Binding-site contacts:
Ligand atom O5 contacts residue ASN360 of chain 1.B at 2.4 Å (h-bond).
Ligand atom C5 contacts residue ASN360 of chain 1.B at 3.7 Å.
Ligand atom C3 contacts residue ASN360 of chain 1.B at 3.8 Å.
Ligand atom C8 contacts residue SER305 of chain 1.A at 3.4 Å.
Ligand atom C7 contacts residue ASN360 of chain 1.B at 3.5 Å.
Ligand atom C8 contacts residue TYR358 of chain 1.B at 3.5 Å (hydrophobic).
Ligand atom O6 contacts residue ASN360 of chain 1.B at 4.2 Å.
Ligand atom C2 contacts residue ASN360 of chain 1.B at 2.5 Å.
Ligand atom O7 contacts residue ASN360 of chain 1.B at 3.7 Å.
Ligand atom N2 contacts residue ASN360 of chain 1.B at 2.9 Å (h-bond).
Ligand atom O7 contacts residue TYR358 of chain 1.B at 4.5 Å.
Ligand atom C1 contacts residue ASN360 of chain 1.B at 1.4 Å.
Ligand atom C4 contacts residue ASN360 of chain 1.B at 4.2 Å.

Sequence of chain 1.A:
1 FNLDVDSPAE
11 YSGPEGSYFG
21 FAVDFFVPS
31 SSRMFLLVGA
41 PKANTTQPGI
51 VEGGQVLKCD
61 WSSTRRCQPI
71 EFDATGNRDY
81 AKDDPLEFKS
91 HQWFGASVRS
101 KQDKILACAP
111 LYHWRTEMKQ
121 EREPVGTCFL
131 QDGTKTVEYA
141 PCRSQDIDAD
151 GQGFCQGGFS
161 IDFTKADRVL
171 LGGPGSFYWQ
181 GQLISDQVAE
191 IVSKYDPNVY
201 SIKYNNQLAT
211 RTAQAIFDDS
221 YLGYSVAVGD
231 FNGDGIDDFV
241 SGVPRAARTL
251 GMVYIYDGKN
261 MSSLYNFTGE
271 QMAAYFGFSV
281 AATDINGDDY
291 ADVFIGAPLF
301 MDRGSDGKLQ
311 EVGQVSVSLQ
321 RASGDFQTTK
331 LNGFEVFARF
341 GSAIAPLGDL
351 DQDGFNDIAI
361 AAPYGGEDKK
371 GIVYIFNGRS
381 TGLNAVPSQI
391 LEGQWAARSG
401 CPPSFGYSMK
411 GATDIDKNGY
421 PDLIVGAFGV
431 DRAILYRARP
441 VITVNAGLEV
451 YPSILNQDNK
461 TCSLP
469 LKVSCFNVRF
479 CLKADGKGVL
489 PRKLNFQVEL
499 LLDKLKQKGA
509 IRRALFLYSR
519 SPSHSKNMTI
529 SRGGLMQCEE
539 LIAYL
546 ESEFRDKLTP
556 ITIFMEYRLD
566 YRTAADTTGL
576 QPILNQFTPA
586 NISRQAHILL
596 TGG

Sequence of chain 1.B:
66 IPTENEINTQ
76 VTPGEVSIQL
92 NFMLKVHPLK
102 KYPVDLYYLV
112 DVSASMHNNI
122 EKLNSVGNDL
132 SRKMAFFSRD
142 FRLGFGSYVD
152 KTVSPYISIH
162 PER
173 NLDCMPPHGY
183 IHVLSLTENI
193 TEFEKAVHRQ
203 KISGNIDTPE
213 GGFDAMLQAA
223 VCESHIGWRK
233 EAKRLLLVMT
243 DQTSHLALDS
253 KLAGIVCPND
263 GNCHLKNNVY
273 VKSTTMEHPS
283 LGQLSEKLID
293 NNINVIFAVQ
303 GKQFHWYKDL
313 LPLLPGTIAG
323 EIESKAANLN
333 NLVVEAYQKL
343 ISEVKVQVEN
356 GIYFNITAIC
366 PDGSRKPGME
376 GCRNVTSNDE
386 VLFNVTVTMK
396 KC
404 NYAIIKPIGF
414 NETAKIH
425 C

This protein binds this small molecule.
Small molecule (SMILES): CC(=O)N[C@@H]1[C@@H](O)[C@H](O)[C@@H](CO)O[C@H]1O